Binding-site contacts:
Ligand atom O1 contacts residue MET243 of chain 1.A at 3.9 Å.
Ligand atom C12 contacts residue ILE77 of chain 1.A at 3.5 Å (hydrophobic).
Ligand atom C5 contacts residue ILE77 of chain 1.A at 3.3 Å (hydrophobic).
Ligand atom I3 contacts residue ILE154 of chain 1.A at 3.6 Å.
Ligand atom I1 contacts residue LEU131 of chain 1.A at 3.9 Å.
Ligand atom OXT contacts residue SER132 of chain 1.A at 3.3 Å (h-bond).
Ligand atom I1 contacts residue ILE77 of chain 1.A at 3.1 Å.
Ligand atom I2 contacts residue PHE73 of chain 1.A at 3.8 Å.
Ligand atom C8 contacts residue LEU147 of chain 1.A at 3.9 Å (hydrophobic).
Ligand atom CA contacts residue SER132 of chain 1.A at 3.9 Å.
Ligand atom I3 contacts residue MET111 of chain 1.A at 3.8 Å.
Ligand atom C9 contacts residue LEU131 of chain 1.A at 3.7 Å (hydrophobic).
Ligand atom N contacts residue ALA118 of chain 1.A at 3.7 Å.
Ligand atom C10 contacts residue HIS236 of chain 1.A at 3.5 Å.
Ligand atom N contacts residue SER132 of chain 1.A at 3.1 Å (h-bond).
Ligand atom I1 contacts residue ILE76 of chain 1.A at 3.2 Å.
Ligand atom C contacts residue SER132 of chain 1.A at 3.8 Å.
Ligand atom C3 contacts residue ALA80 of chain 1.A at 3.9 Å (hydrophobic).
Ligand atom C10 contacts residue MET111 of chain 1.A at 3.9 Å (hydrophobic).
Ligand atom CA contacts residue ARG117 of chain 1.A at 3.9 Å.
Ligand atom C contacts residue ARG117 of chain 1.A at 3.5 Å.
Ligand atom O contacts residue ARG117 of chain 1.A at 3.2 Å.
Ligand atom N contacts residue LEU131 of chain 1.A at 3.5 Å.
Ligand atom O1 contacts residue HIS236 of chain 1.A at 2.8 Å (h-bond).
Ligand atom C2 contacts residue LEU147 of chain 1.A at 3.8 Å (hydrophobic).
Ligand atom C3 contacts residue ILE77 of chain 1.A at 3.7 Å (hydrophobic).
Ligand atom C8 contacts residue HIS236 of chain 1.A at 3.5 Å.
Ligand atom C7 contacts residue LEU131 of chain 1.A at 3.5 Å (hydrophobic).
Ligand atom O contacts residue ARG83 of chain 1.A at 3.7 Å.
Ligand atom C10 contacts residue ILE77 of chain 1.A at 3.8 Å (hydrophobic).
Ligand atom O2 contacts residue LEU131 of chain 1.A at 3.8 Å.
Ligand atom I2 contacts residue GLY145 of chain 1.A at 3.6 Å.
Ligand atom C13 contacts residue ALA80 of chain 1.A at 3.8 Å (hydrophobic).
Ligand atom C6 contacts residue LEU147 of chain 1.A at 3.7 Å (hydrophobic).
Ligand atom I1 contacts residue PHE73 of chain 1.A at 3.6 Å.
Ligand atom C13 contacts residue MET114 of chain 1.A at 3.9 Å (hydrophobic).
Ligand atom O1 contacts residue PHE256 of chain 1.A at 3.2 Å.
Ligand atom C11 contacts residue MET114 of chain 1.A at 3.3 Å (hydrophobic).
Ligand atom CA contacts residue MET114 of chain 1.A at 3.4 Å (hydrophobic).
Ligand atom C4 contacts residue LEU147 of chain 1.A at 3.7 Å (hydrophobic).

Sequence of chain 1.A:
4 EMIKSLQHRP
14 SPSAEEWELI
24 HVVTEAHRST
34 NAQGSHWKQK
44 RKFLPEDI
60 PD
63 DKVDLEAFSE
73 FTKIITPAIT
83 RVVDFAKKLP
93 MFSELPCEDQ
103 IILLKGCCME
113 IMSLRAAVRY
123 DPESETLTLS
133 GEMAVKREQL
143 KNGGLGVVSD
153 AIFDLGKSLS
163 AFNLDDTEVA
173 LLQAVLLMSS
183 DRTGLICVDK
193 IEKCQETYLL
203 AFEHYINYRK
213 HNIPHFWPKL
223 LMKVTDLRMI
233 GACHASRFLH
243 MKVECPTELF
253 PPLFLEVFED

The small molecule below binds the protein below.
Small molecule (SMILES): N[C@@H](Cc1cc(I)c(Oc2ccc(O)c(I)c2)c(I)c1)C(=O)O